Sequence of chain 1.B:
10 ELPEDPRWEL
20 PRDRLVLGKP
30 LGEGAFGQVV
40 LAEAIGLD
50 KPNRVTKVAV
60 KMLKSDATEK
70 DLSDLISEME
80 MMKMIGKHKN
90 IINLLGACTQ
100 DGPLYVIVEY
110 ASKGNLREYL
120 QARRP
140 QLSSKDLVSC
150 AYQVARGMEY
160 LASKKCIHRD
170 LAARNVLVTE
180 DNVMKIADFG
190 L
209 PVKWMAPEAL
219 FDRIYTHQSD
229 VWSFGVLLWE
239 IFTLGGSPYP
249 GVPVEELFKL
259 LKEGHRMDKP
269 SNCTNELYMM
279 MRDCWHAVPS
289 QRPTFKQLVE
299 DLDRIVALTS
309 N

Binding-site contacts:
Ligand atom CAY contacts residue GLY113 of chain 1.B at 3.9 Å.
Ligand atom CBI contacts residue LEU30 of chain 1.B at 3.3 Å (hydrophobic).
Ligand atom OBL contacts residue LEU30 of chain 1.B at 3.6 Å (h-bond).
Ligand atom CAI contacts residue ASP187 of chain 1.B at 3.7 Å.
Ligand atom CLL contacts residue ASP187 of chain 1.B at 3.4 Å.
Ligand atom CAJ contacts residue GLU77 of chain 1.B at 3.6 Å.
Ligand atom CAI contacts residue GLU77 of chain 1.B at 3.8 Å.
Ligand atom NAX contacts residue ALA110 of chain 1.B at 2.7 Å (h-bond).
Ligand atom C6 contacts residue LEU176 of chain 1.B at 3.9 Å (hydrophobic).
Ligand atom CLK contacts residue LYS60 of chain 1.B at 3.8 Å.
Ligand atom CAD contacts residue ILE91 of chain 1.B at 3.9 Å (hydrophobic).
Ligand atom CAY contacts residue ALA110 of chain 1.B at 3.4 Å (hydrophobic).
Ligand atom OAH contacts residue ASP187 of chain 1.B at 3.1 Å (salt-bridge).
Ligand atom OAG contacts residue VAL107 of chain 1.B at 3.8 Å.
Ligand atom C6 contacts residue ALA110 of chain 1.B at 3.6 Å (hydrophobic).
Ligand atom CLK contacts residue VAL38 of chain 1.B at 3.6 Å.
Ligand atom CBD contacts residue ALA110 of chain 1.B at 3.6 Å (hydrophobic).
Ligand atom CLL contacts residue ALA186 of chain 1.B at 3.2 Å.
Ligand atom CAE contacts residue ASP187 of chain 1.B at 3.5 Å.
Ligand atom CBD contacts residue GLY113 of chain 1.B at 3.9 Å.
Ligand atom CAA contacts residue VAL107 of chain 1.B at 3.8 Å (hydrophobic).
Ligand atom CBN contacts residue GLU117 of chain 1.B at 3.9 Å.
Ligand atom NAX contacts residue TYR109 of chain 1.B at 3.5 Å.
Ligand atom C6 contacts residue ALA58 of chain 1.B at 3.9 Å (hydrophobic).
Ligand atom C5 contacts residue LEU176 of chain 1.B at 3.8 Å (hydrophobic).
Ligand atom N1 contacts residue ALA110 of chain 1.B at 2.9 Å (h-bond).
Ligand atom C6 contacts residue GLU108 of chain 1.B at 3.2 Å.
Ligand atom CAN contacts residue VAL107 of chain 1.B at 3.7 Å (hydrophobic).
Ligand atom C5 contacts residue ALA58 of chain 1.B at 3.9 Å (hydrophobic).
Ligand atom CAJ contacts residue VAL105 of chain 1.B at 3.6 Å (hydrophobic).
Ligand atom CBC contacts residue GLY113 of chain 1.B at 3.9 Å.
Ligand atom CAB contacts residue VAL107 of chain 1.B at 3.5 Å (hydrophobic).
Ligand atom CAN contacts residue ALA58 of chain 1.B at 3.8 Å (hydrophobic).
Ligand atom OAG contacts residue LYS60 of chain 1.B at 3.5 Å.
Ligand atom N1 contacts residue TYR109 of chain 1.B at 3.5 Å.
Ligand atom C2 contacts residue ALA110 of chain 1.B at 3.7 Å (hydrophobic).
Ligand atom CLL contacts residue ILE91 of chain 1.B at 3.8 Å.
Ligand atom CLK contacts residue VAL107 of chain 1.B at 3.5 Å.
Ligand atom C6 contacts residue TYR109 of chain 1.B at 3.8 Å (hydrophobic).
Ligand atom CAD contacts residue ASP187 of chain 1.B at 3.5 Å.

A small-molecule ligand and the protein it binds are described below.
Small molecule (SMILES): COc1cc(OC)c(Cl)c(N2Cc3cnc(Nc4ccccc4)nc3N(C3CCN(C(=O)/C=C/CN(C)C)CC3)C2=O)c1Cl